A protein and the small-molecule ligand that binds it are described below.
Small molecule (SMILES): CCCOc1ccc2cc(S(=O)(=O)Nc3ccc(C(=O)O)cc3)ccc2c1

Binding-site contacts:
Ligand atom O1 contacts residue GLN233 of chain 43.C at 3.5 Å (h-bond).
Ligand atom S1 contacts residue GLN233 of chain 43.C at 3.7 Å.
Ligand atom O1 contacts residue TYR150 of chain 55.A at 3.0 Å (h-bond).
Ligand atom C6 contacts residue GLN153 of chain 55.A at 3.2 Å.
Ligand atom O5 contacts residue ARG212 of chain 55.A at 3.3 Å (salt-bridge).
Ligand atom C16 contacts residue PHE236 of chain 43.C at 3.7 Å (hydrophobic).
Ligand atom O5 contacts residue ARG227 of chain 43.A at 3.5 Å (salt-bridge).
Ligand atom C20 contacts residue ARG212 of chain 55.A at 3.4 Å.
Ligand atom C5 contacts residue GLN153 of chain 55.A at 3.2 Å.
Ligand atom C13 contacts residue TYR66 of chain 43.A at 3.4 Å (hydrophobic).
Ligand atom C9 contacts residue ASN148 of chain 55.A at 3.7 Å.
Ligand atom O4 contacts residue ARG212 of chain 55.A at 2.8 Å (salt-bridge).
Ligand atom O2 contacts residue ASP234 of chain 43.C at 3.7 Å.
Ligand atom C8 contacts residue ASN148 of chain 55.A at 3.3 Å.
Ligand atom C15 contacts residue TYR66 of chain 43.A at 3.4 Å (hydrophobic).
Ligand atom C1 contacts residue GLN153 of chain 55.A at 3.4 Å.
Ligand atom O2 contacts residue THR235 of chain 43.C at 3.0 Å.
Ligand atom C10 contacts residue ASN148 of chain 55.A at 3.7 Å.
Ligand atom C8 contacts residue ASP234 of chain 43.C at 3.3 Å.
Ligand atom C20 contacts residue ARG227 of chain 43.A at 3.6 Å.
Ligand atom C6 contacts residue PHE236 of chain 43.C at 3.5 Å (hydrophobic).
Ligand atom C4 contacts residue ASP149 of chain 55.A at 3.5 Å.
Ligand atom O5 contacts residue TRP152 of chain 55.A at 3.5 Å (h-bond).
Ligand atom O5 contacts residue TYR229 of chain 43.A at 3.8 Å.
Ligand atom C2 contacts residue TYR66 of chain 43.A at 3.8 Å (hydrophobic).
Ligand atom N1 contacts residue GLN153 of chain 55.A at 2.7 Å (h-bond).
Ligand atom N1 contacts residue GLN233 of chain 43.C at 3.3 Å (h-bond).
Ligand atom C4 contacts residue ASN148 of chain 55.A at 3.3 Å.
Ligand atom O2 contacts residue PHE236 of chain 43.C at 3.4 Å (h-bond).
Ligand atom C7 contacts residue THR235 of chain 43.C at 3.8 Å.
Ligand atom O1 contacts residue ASP149 of chain 55.A at 3.6 Å.
Ligand atom C10 contacts residue ASP234 of chain 43.C at 3.8 Å.
Ligand atom O4 contacts residue ARG227 of chain 43.A at 3.3 Å (salt-bridge).
Ligand atom C3 contacts residue ASN148 of chain 55.A at 3.5 Å.
Ligand atom C16 contacts residue THR235 of chain 43.C at 3.8 Å.
Ligand atom O2 contacts residue GLN233 of chain 43.C at 3.0 Å.
Ligand atom C9 contacts residue ASP234 of chain 43.C at 3.6 Å.
Ligand atom C3 contacts residue ASP149 of chain 55.A at 3.5 Å.
Ligand atom N1 contacts residue PHE236 of chain 43.C at 3.6 Å.
Ligand atom C14 contacts residue TYR66 of chain 43.A at 3.4 Å (hydrophobic).

Sequence of chain 43.C:
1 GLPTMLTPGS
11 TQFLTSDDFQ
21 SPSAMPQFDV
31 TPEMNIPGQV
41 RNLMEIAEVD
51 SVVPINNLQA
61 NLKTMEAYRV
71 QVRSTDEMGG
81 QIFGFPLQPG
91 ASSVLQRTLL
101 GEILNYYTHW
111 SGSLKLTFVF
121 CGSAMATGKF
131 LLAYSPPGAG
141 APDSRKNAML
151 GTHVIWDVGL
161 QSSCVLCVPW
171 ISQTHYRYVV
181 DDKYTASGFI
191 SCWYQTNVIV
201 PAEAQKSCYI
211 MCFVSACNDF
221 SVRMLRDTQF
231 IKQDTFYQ

Sequence of chain 43.A:
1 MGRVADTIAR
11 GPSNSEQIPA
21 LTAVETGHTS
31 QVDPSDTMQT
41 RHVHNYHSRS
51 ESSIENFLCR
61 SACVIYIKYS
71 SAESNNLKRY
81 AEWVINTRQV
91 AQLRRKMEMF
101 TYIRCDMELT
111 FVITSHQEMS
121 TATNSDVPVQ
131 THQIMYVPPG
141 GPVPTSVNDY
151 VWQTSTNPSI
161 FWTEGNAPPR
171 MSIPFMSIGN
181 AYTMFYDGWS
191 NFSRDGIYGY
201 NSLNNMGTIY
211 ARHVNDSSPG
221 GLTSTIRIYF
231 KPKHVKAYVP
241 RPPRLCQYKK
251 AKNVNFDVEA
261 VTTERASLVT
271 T

Sequence of chain 55.A:
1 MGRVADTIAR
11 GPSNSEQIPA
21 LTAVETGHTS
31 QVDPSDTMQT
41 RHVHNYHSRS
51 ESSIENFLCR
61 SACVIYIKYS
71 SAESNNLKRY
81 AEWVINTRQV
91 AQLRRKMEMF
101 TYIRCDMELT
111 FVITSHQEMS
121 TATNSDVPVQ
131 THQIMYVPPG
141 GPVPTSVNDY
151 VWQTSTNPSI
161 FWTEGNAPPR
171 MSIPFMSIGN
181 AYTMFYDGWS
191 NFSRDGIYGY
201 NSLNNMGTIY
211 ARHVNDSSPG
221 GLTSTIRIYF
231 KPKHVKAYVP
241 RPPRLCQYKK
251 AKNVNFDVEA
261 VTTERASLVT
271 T